Sequence of chain 2.A:
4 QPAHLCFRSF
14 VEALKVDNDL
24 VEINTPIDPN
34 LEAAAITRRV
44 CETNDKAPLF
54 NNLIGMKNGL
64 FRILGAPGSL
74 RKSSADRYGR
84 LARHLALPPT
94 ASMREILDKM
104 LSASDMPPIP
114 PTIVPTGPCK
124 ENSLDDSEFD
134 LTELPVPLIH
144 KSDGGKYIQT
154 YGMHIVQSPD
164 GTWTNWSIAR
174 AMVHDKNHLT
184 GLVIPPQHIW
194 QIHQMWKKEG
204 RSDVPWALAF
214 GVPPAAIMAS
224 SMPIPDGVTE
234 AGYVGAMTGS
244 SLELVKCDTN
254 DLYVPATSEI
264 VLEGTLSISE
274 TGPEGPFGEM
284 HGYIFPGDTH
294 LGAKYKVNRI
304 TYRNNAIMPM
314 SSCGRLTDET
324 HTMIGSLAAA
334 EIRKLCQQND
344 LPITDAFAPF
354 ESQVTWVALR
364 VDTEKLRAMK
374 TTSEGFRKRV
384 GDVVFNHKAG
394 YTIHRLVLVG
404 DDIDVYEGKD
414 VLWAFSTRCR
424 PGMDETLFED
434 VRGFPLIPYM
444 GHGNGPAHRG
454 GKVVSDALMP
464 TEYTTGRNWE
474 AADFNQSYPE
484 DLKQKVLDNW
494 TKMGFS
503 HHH

Binding-site contacts:
Ligand atom C5 contacts residue 4LU1 of chain 2.B at 0.8 Å.
Ligand atom N2 contacts residue 4LU1 of chain 2.B at 1.4 Å.
Ligand atom O3 contacts residue 4LU1 of chain 2.B at 2.3 Å (h-bond).
Ligand atom O6 contacts residue K1 of chain 2.E at 2.6 Å.
Ligand atom C10 contacts residue 4LU1 of chain 2.B at 0.2 Å.
Ligand atom O7 contacts residue 4LU1 of chain 2.B at 0.3 Å (h-bond).
Ligand atom N4 contacts residue 4LU1 of chain 2.B at 0.8 Å (h-bond).
Ligand atom O8 contacts residue 4LU1 of chain 2.B at 0.1 Å (h-bond).
Ligand atom C8 contacts residue 4LU1 of chain 2.B at 0.1 Å.
Ligand atom C14 contacts residue 4LU1 of chain 2.B at 0.3 Å.
Ligand atom C18 contacts residue 4LU1 of chain 2.B at 0.9 Å.
Ligand atom O9 contacts residue 4LU1 of chain 2.B at 0.2 Å (h-bond).
Ligand atom O3 contacts residue ILE171 of chain 2.A at 1.2 Å (h-bond).
Ligand atom O5 contacts residue 4LU1 of chain 2.B at 1.5 Å.
Ligand atom P1 contacts residue 4LU1 of chain 2.B at 0.3 Å.
Ligand atom O5 contacts residue GLN190 of chain 2.A at 2.7 Å (h-bond).
Ligand atom O4 contacts residue SER223 of chain 2.A at 2.7 Å (h-bond).
Ligand atom O6 contacts residue 4LU1 of chain 2.B at 0.6 Å (h-bond).
Ligand atom C3 contacts residue 4LU1 of chain 2.B at 1.7 Å.
Ligand atom C19 contacts residue 4LU1 of chain 2.B at 1.1 Å.
Ligand atom C17 contacts residue 4LU1 of chain 2.B at 1.1 Å.
Ligand atom C6 contacts residue 4LU1 of chain 2.B at 0.7 Å.
Ligand atom C21 contacts residue 4LU1 of chain 2.B at 0.8 Å.
Ligand atom O8 contacts residue MN1 of chain 2.D at 2.1 Å.
Ligand atom N3 contacts residue 4LU1 of chain 2.B at 1.3 Å.
Ligand atom O2 contacts residue 4LU1 of chain 2.B at 2.5 Å (h-bond).
Ligand atom C19 contacts residue ILE171 of chain 2.A at 2.5 Å (hydrophobic).
Ligand atom C2 contacts residue 4LU1 of chain 2.B at 2.7 Å.
Ligand atom O4 contacts residue 4LU1 of chain 2.B at 1.8 Å (h-bond).
Ligand atom C12 contacts residue 4LU1 of chain 2.B at 0.1 Å.
Ligand atom C13 contacts residue 4LU1 of chain 2.B at 0.5 Å.
Ligand atom C9 contacts residue 4LU1 of chain 2.B at 0.3 Å.
Ligand atom C4 contacts residue 4LU1 of chain 2.B at 0.5 Å.
Ligand atom C7 contacts residue 4LU1 of chain 2.B at 0.8 Å.
Ligand atom C15 contacts residue 4LU1 of chain 2.B at 0.4 Å.
Ligand atom C20 contacts residue 4LU1 of chain 2.B at 1.4 Å.
Ligand atom C16 contacts residue 4LU1 of chain 2.B at 0.5 Å.
Ligand atom O7 contacts residue LYS391 of chain 2.A at 2.5 Å (salt-bridge).
Ligand atom C22 contacts residue 4LU1 of chain 2.B at 1.2 Å.
Ligand atom C11 contacts residue 4LU1 of chain 2.B at 0.6 Å.

The protein below binds the small molecule below.
Small molecule (SMILES): Cc1cc2c3c(c1C)C(C)(C)CC3=Nc1c(nc(O)[nH]c1=O)N2C[C@H](O)[C@H](O)[C@H](O)COP(=O)(O)O